Sequence of chain 1.B:
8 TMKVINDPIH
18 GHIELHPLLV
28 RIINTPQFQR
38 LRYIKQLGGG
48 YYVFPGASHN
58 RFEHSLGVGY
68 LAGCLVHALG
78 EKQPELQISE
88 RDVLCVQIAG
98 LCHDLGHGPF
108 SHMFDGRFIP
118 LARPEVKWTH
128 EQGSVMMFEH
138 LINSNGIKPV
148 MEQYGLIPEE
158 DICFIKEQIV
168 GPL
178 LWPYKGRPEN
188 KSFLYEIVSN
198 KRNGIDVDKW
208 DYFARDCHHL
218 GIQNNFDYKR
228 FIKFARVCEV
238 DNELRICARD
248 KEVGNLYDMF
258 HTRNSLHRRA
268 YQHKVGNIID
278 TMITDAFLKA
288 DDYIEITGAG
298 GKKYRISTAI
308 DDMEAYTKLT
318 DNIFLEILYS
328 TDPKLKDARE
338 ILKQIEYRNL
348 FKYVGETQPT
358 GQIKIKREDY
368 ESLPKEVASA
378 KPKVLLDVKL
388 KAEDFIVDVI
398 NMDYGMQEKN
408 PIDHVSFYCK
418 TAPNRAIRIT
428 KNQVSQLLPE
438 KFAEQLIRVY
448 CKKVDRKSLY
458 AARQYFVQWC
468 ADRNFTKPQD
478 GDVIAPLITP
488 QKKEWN

Sequence of chain 1.A:
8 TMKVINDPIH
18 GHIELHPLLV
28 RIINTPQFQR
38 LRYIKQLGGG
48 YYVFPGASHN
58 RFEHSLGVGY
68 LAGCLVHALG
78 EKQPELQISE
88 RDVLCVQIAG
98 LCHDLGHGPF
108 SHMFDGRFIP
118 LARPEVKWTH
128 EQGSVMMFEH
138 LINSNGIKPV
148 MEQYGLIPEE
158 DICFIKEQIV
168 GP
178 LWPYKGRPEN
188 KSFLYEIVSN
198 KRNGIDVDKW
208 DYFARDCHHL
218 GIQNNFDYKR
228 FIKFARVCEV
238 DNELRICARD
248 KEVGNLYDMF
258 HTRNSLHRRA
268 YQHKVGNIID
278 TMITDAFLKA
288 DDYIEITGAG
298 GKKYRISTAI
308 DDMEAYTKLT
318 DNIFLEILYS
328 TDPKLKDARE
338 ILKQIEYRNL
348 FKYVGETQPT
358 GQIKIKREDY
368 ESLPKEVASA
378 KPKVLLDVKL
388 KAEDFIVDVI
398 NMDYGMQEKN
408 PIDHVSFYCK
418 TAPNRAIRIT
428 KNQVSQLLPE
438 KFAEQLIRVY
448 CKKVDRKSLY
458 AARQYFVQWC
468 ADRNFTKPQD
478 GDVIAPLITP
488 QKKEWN

This protein binds this small molecule.
Small molecule (SMILES): O=c1[nH]c(=O)c2ncn([C@@H]3O[C@H](COP(=O)(O)OP(=O)(O)OP(=O)(O)O)[C@@H](O)[C@H]3O)c2[nH]1

Sequence of chain 2.A:
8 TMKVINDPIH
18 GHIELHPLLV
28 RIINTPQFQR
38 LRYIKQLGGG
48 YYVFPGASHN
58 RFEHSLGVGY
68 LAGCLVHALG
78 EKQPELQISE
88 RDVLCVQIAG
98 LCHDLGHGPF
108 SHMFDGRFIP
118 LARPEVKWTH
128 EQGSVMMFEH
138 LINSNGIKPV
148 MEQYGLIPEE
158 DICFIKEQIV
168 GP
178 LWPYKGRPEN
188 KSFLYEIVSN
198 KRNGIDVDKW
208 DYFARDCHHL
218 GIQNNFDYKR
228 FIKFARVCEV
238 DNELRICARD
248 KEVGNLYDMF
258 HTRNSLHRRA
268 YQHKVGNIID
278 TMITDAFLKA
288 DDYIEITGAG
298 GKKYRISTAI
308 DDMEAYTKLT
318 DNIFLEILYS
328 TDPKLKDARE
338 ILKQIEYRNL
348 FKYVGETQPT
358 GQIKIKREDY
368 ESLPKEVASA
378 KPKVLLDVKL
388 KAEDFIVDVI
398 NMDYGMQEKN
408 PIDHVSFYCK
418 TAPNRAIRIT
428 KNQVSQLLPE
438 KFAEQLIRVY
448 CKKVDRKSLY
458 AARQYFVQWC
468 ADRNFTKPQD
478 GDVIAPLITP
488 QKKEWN

Binding-site contacts:
Ligand atom O12 contacts residue MG1 of chain 1.F at 2.1 Å.
Ligand atom O7 contacts residue MG1 of chain 1.F at 3.5 Å.
Ligand atom O9 contacts residue LYS10 of chain 1.A at 3.2 Å.
Ligand atom O6 contacts residue ARG39 of chain 1.A at 3.1 Å (salt-bridge).
Ligand atom O2 contacts residue ILE12 of chain 1.A at 3.4 Å.
Ligand atom O13 contacts residue LYS417 of chain 2.A at 3.2 Å (salt-bridge).
Ligand atom O10 contacts residue MG1 of chain 1.F at 3.4 Å.
Ligand atom O9 contacts residue MG1 of chain 1.F at 2.1 Å.
Ligand atom C10 contacts residue VAL50 of chain 1.B at 3.2 Å (hydrophobic).
Ligand atom O13 contacts residue LYS349 of chain 1.B at 2.9 Å (salt-bridge).
Ligand atom C2 contacts residue LYS10 of chain 1.A at 3.4 Å.
Ligand atom C1 contacts residue VAL50 of chain 1.B at 3.3 Å (hydrophobic).
Ligand atom N3 contacts residue ARG39 of chain 1.A at 3.1 Å (salt-bridge).
Ligand atom O9 contacts residue DZ41 of chain 1.J at 2.9 Å (h-bond).
Ligand atom O6 contacts residue GLN36 of chain 1.A at 3.1 Å (h-bond).
Ligand atom C10 contacts residue TYR49 of chain 1.B at 3.1 Å (hydrophobic).
Ligand atom N3 contacts residue TYR49 of chain 1.B at 3.2 Å (h-bond).
Ligand atom O2 contacts residue DZ41 of chain 1.J at 3.3 Å.
Ligand atom O12 contacts residue DZ41 of chain 1.J at 2.9 Å (h-bond).
Ligand atom C10 contacts residue ILE12 of chain 1.A at 3.4 Å (hydrophobic).
Ligand atom O2 contacts residue VAL11 of chain 1.A at 2.6 Å (h-bond).
Ligand atom O14 contacts residue MG1 of chain 1.F at 2.2 Å.
Ligand atom P3 contacts residue MG1 of chain 1.F at 3.3 Å.
Ligand atom O1 contacts residue LYS10 of chain 1.A at 2.6 Å (salt-bridge).
Ligand atom O5 contacts residue ARG345 of chain 1.B at 2.9 Å (salt-bridge).
Ligand atom O11 contacts residue VAL272 of chain 1.B at 3.4 Å.
Ligand atom C8 contacts residue DZ41 of chain 1.J at 3.4 Å.
Ligand atom N4 contacts residue ARG345 of chain 1.B at 3.5 Å (salt-bridge).
Ligand atom N2 contacts residue LYS10 of chain 1.A at 3.5 Å (salt-bridge).
Ligand atom O4 contacts residue ARG345 of chain 1.B at 3.1 Å (salt-bridge).
Ligand atom N1 contacts residue ASN31 of chain 1.A at 2.9 Å (h-bond).
Ligand atom P2 contacts residue MG1 of chain 1.F at 3.1 Å.
Ligand atom C5 contacts residue ARG345 of chain 1.B at 3.3 Å.
Ligand atom O1 contacts residue ASN31 of chain 1.A at 2.9 Å (h-bond).
Ligand atom O14 contacts residue DZ41 of chain 1.J at 2.8 Å (h-bond).
Ligand atom O8 contacts residue ARG345 of chain 1.B at 2.9 Å (salt-bridge).
Ligand atom O3 contacts residue DZ41 of chain 1.J at 2.7 Å (h-bond).
Ligand atom O8 contacts residue LYS10 of chain 1.A at 2.9 Å (salt-bridge).
Ligand atom O14 contacts residue LYS417 of chain 2.A at 2.7 Å (salt-bridge).
Ligand atom P1 contacts residue MG1 of chain 1.F at 3.3 Å.